Sequence of chain 1.D:
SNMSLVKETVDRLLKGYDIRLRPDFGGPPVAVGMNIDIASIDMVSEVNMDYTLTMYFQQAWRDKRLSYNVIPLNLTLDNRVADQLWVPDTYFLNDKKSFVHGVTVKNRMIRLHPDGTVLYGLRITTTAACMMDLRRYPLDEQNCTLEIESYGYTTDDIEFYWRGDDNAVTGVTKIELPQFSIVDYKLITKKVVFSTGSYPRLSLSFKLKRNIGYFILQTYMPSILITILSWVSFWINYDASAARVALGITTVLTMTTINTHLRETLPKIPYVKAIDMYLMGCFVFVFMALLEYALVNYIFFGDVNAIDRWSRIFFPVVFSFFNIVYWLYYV

Sequence of chain 1.G:
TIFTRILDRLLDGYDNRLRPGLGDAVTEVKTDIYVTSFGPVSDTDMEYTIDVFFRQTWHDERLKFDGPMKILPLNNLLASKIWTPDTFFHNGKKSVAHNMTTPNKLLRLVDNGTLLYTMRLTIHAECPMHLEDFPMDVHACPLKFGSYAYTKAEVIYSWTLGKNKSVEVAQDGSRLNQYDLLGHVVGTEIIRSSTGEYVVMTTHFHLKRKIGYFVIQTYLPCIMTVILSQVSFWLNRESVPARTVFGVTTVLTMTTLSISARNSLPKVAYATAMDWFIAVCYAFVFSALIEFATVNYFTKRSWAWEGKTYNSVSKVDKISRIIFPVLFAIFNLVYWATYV

Sequence of chain 1.C:
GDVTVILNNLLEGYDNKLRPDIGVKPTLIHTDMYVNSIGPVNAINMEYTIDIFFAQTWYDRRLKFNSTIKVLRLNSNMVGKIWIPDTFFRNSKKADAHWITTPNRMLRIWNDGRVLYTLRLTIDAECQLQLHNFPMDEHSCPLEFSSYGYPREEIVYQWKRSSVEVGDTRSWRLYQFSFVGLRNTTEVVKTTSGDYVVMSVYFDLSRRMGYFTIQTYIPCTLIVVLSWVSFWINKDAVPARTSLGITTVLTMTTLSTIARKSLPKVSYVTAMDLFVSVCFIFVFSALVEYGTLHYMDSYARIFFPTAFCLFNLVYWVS

The small molecule below binds the protein below.
Small molecule (SMILES): CC(=O)N[C@H]1[C@H](O[C@H]2[C@H](O)[C@@H](NC(C)=O)CO[C@@H]2CO[C@@H]2O[C@@H](C)[C@@H](O)[C@@H](O)[C@@H]2O)O[C@H](CO)[C@@H](O[C@@H]2O[C@H](CO[C@H]3O[C@H](CO)[C@@H](O)[C@H](O[C@H]4O[C@H](CO)[C@@H](O)[C@H](O)[C@@H]4O)[C@@H]3O)[C@@H](O)[C@H](O[C@H]3O[C@H](CO)[C@@H](O)[C@H](O)[C@@H]3O)[C@@H]2O)[C@@H]1O

Binding-site contacts:
Ligand atom O6 contacts residue TRP161 of chain 1.C at 3.7 Å.
Ligand atom C6 contacts residue NAG1 of chain 1.H at 3.7 Å.
Ligand atom O4 contacts residue MAN4 of chain 1.H at 3.6 Å.
Ligand atom C8 contacts residue ASN163 of chain 1.G at 3.5 Å.
Ligand atom C2 contacts residue ASN163 of chain 1.G at 2.5 Å.
Ligand atom C3 contacts residue ASP158 of chain 1.C at 4.2 Å.
Ligand atom C2 contacts residue TRP161 of chain 1.C at 3.5 Å (hydrophobic).
Ligand atom C8 contacts residue MET164 of chain 1.G at 3.3 Å (hydrophobic).
Ligand atom C6 contacts residue TRP161 of chain 1.C at 3.8 Å (hydrophobic).
Ligand atom C4 contacts residue TRP161 of chain 1.C at 4.5 Å (hydrophobic).
Ligand atom O4 contacts residue ALA157 of chain 1.C at 3.3 Å (h-bond).
Ligand atom O7 contacts residue ASN163 of chain 1.G at 3.9 Å.
Ligand atom C5 contacts residue TRP161 of chain 1.C at 4.5 Å (hydrophobic).
Ligand atom C5 contacts residue ASN163 of chain 1.G at 3.6 Å.
Ligand atom O6 contacts residue NAG1 of chain 1.H at 4.3 Å.
Ligand atom C7 contacts residue ASN163 of chain 1.G at 3.6 Å.
Ligand atom C7 contacts residue MET164 of chain 1.G at 4.3 Å (hydrophobic).
Ligand atom C7 contacts residue THR165 of chain 1.G at 4.0 Å.
Ligand atom O5 contacts residue ASN163 of chain 1.G at 2.3 Å (h-bond).
Ligand atom O3 contacts residue LYS136 of chain 1.D at 4.3 Å.
Ligand atom O3 contacts residue ASP158 of chain 1.C at 4.5 Å.
Ligand atom O6 contacts residue MAN4 of chain 1.H at 4.3 Å.
Ligand atom N2 contacts residue MET164 of chain 1.G at 4.2 Å.
Ligand atom O4 contacts residue GLY132 of chain 1.D at 4.2 Å.
Ligand atom C4 contacts residue ASN163 of chain 1.G at 4.2 Å.
Ligand atom O3 contacts residue MAN4 of chain 1.H at 2.9 Å (h-bond).
Ligand atom C8 contacts residue THR165 of chain 1.G at 3.0 Å.
Ligand atom O5 contacts residue ASP158 of chain 1.C at 4.2 Å.
Ligand atom C3 contacts residue ASN163 of chain 1.G at 3.8 Å.
Ligand atom O7 contacts residue THR165 of chain 1.G at 4.2 Å.
Ligand atom O4 contacts residue TRP161 of chain 1.C at 3.1 Å.
Ligand atom C6 contacts residue ASN163 of chain 1.G at 3.9 Å.
Ligand atom C5 contacts residue ASN163 of chain 1.G at 4.2 Å.
Ligand atom C3 contacts residue MAN4 of chain 1.H at 4.2 Å.
Ligand atom N2 contacts residue ASN163 of chain 1.G at 2.9 Å (h-bond).
Ligand atom C8 contacts residue VAL130 of chain 1.D at 4.3 Å (hydrophobic).
Ligand atom C1 contacts residue ASN163 of chain 1.G at 1.4 Å.
Ligand atom C1 contacts residue TRP161 of chain 1.C at 4.3 Å (hydrophobic).
Ligand atom C4 contacts residue MAN4 of chain 1.H at 4.5 Å.
Ligand atom O2 contacts residue TRP161 of chain 1.C at 3.1 Å.